Binding-site contacts:
Ligand atom OXT contacts residue HIS459 of chain 1.A at 3.4 Å.
Ligand atom C6 contacts residue HIS459 of chain 1.A at 3.5 Å.
Ligand atom CD1 contacts residue VAL332 of chain 1.A at 3.6 Å (hydrophobic).
Ligand atom P contacts residue GLU336 of chain 1.A at 3.2 Å.
Ligand atom O1P contacts residue HIS339 of chain 1.A at 3.5 Å (h-bond).
Ligand atom O2P contacts residue HIS339 of chain 1.A at 2.8 Å (h-bond).
Ligand atom C contacts residue GLU415 of chain 1.A at 3.7 Å.
Ligand atom O5 contacts residue HIS459 of chain 1.A at 3.7 Å.
Ligand atom P contacts residue GLU415 of chain 1.A at 3.7 Å.
Ligand atom CZ2 contacts residue ASN442 of chain 1.A at 3.4 Å.
Ligand atom P contacts residue HIS339 of chain 1.A at 3.6 Å.
Ligand atom O contacts residue ARG465 of chain 1.A at 2.9 Å (salt-bridge).
Ligand atom CE2 contacts residue SER264 of chain 1.A at 3.5 Å.
Ligand atom O6 contacts residue HIS459 of chain 1.A at 3.1 Å (h-bond).
Ligand atom O2P contacts residue ZN1 of chain 1.C at 2.1 Å.
Ligand atom O2P contacts residue GLU336 of chain 1.A at 2.9 Å (salt-bridge).
Ligand atom O1P contacts residue GLU415 of chain 1.A at 2.5 Å (salt-bridge).
Ligand atom CD2 contacts residue VAL332 of chain 1.A at 3.7 Å (hydrophobic).
Ligand atom O contacts residue GLU415 of chain 1.A at 3.1 Å (salt-bridge).
Ligand atom O2P contacts residue HIS335 of chain 1.A at 3.0 Å (h-bond).
Ligand atom O6 contacts residue ASN265 of chain 1.A at 3.5 Å (h-bond).
Ligand atom O1P contacts residue ZN1 of chain 1.C at 1.8 Å.
Ligand atom O1 contacts residue ZN1 of chain 1.C at 3.6 Å.
Ligand atom CD11 contacts residue ASN265 of chain 1.A at 3.5 Å.
Ligand atom CD2 contacts residue LEU435 of chain 1.A at 3.6 Å (hydrophobic).
Ligand atom CB contacts residue GLU336 of chain 1.A at 3.5 Å.
Ligand atom CA contacts residue GLU336 of chain 1.A at 3.5 Å.
Ligand atom CZ2 contacts residue SER264 of chain 1.A at 3.4 Å.
Ligand atom O2 contacts residue ASN265 of chain 1.A at 3.8 Å.
Ligand atom NE1 contacts residue SER264 of chain 1.A at 3.0 Å (h-bond).
Ligand atom O1P contacts residue HIS335 of chain 1.A at 3.2 Å (h-bond).
Ligand atom CH2 contacts residue ASN442 of chain 1.A at 3.6 Å.
Ligand atom N contacts residue ZN1 of chain 1.C at 3.6 Å.
Ligand atom CD1 contacts residue LEU438 of chain 1.A at 3.0 Å (hydrophobic).
Ligand atom P contacts residue HIS335 of chain 1.A at 3.5 Å.
Ligand atom N contacts residue GLU336 of chain 1.A at 2.6 Å (salt-bridge).
Ligand atom CA contacts residue HIS335 of chain 1.A at 3.6 Å.
Ligand atom P contacts residue ZN1 of chain 1.C at 2.4 Å.
Ligand atom NE1 contacts residue ASN265 of chain 1.A at 3.4 Å (h-bond).
Ligand atom C7 contacts residue HIS459 of chain 1.A at 3.3 Å.

A protein and the small-molecule ligand that binds it are described below.
Small molecule (SMILES): CC(C)C[C@H](N[P](=O)(O)O[C@@H]1O[C@@H](C)[C@H](O)[C@@H](O)[C@H]1O)C(=O)N[C@@H](Cc1c[nH]c2ccccc12)C(=O)O

Sequence of chain 1.A:
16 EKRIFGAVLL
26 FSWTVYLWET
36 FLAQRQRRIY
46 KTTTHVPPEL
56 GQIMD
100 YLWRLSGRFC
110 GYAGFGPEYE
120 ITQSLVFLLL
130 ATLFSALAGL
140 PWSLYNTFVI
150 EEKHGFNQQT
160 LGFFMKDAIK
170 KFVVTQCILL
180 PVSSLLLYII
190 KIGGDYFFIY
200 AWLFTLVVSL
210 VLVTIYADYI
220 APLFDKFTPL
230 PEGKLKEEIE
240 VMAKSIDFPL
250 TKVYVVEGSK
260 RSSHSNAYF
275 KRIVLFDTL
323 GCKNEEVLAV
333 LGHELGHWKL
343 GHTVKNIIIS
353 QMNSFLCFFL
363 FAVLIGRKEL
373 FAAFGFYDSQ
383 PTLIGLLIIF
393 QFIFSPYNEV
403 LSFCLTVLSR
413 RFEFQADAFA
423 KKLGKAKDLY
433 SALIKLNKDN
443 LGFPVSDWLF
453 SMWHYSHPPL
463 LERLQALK